Binding-site contacts:
Ligand atom NAS contacts residue ILE76 of chain 1.B at 3.2 Å (h-bond).
Ligand atom CAQ contacts residue PHE77 of chain 1.B at 3.8 Å (hydrophobic).
Ligand atom CAP contacts residue ASN86 of chain 1.B at 4.0 Å.
Ligand atom CAZ contacts residue LEU75 of chain 1.B at 4.0 Å (hydrophobic).
Ligand atom CAT contacts residue PHE77 of chain 1.B at 3.6 Å (hydrophobic).
Ligand atom OAW contacts residue ASN86 of chain 1.B at 2.9 Å (h-bond).
Ligand atom CAI contacts residue LEU75 of chain 1.B at 3.7 Å (hydrophobic).
Ligand atom NAE contacts residue GLU72 of chain 1.B at 2.6 Å (salt-bridge).
Ligand atom OAW contacts residue PHE77 of chain 1.B at 4.2 Å.
Ligand atom CAX contacts residue ASN86 of chain 1.B at 3.1 Å.
Ligand atom N1 contacts residue TRP40 of chain 1.B at 4.1 Å.
Ligand atom CAN contacts residue PHE77 of chain 1.B at 3.7 Å (hydrophobic).
Ligand atom CAO contacts residue PHE77 of chain 1.B at 3.9 Å (hydrophobic).
Ligand atom CAP contacts residue PHE77 of chain 1.B at 3.9 Å (hydrophobic).
Ligand atom CAT contacts residue ILE76 of chain 1.B at 3.5 Å (hydrophobic).
Ligand atom CAH contacts residue LEU75 of chain 1.B at 3.7 Å (hydrophobic).
Ligand atom C6 contacts residue GLU72 of chain 1.B at 3.7 Å.
Ligand atom C6 contacts residue TRP40 of chain 1.B at 4.2 Å (hydrophobic).
Ligand atom CBD contacts residue ILE90 of chain 1.B at 3.6 Å (hydrophobic).
Ligand atom CAM contacts residue LEU75 of chain 1.B at 4.0 Å (hydrophobic).
Ligand atom CAK contacts residue LEU75 of chain 1.B at 3.7 Å (hydrophobic).
Ligand atom CAG contacts residue LEU75 of chain 1.B at 4.1 Å (hydrophobic).
Ligand atom CAV contacts residue LEU75 of chain 1.B at 4.1 Å (hydrophobic).
Ligand atom N1 contacts residue GLU72 of chain 1.B at 4.1 Å.
Ligand atom CAV contacts residue ASN86 of chain 1.B at 4.1 Å.
Ligand atom N3 contacts residue TRP40 of chain 1.B at 3.7 Å.
Ligand atom CAR contacts residue ILE76 of chain 1.B at 4.1 Å (hydrophobic).
Ligand atom NAE contacts residue LEU75 of chain 1.B at 4.2 Å.
Ligand atom C5 contacts residue TRP40 of chain 1.B at 4.1 Å (hydrophobic).
Ligand atom CAO contacts residue ASN86 of chain 1.B at 3.7 Å.
Ligand atom NAA contacts residue LYS58 of chain 1.B at 3.4 Å.
Ligand atom N1 contacts residue ASN73 of chain 1.B at 3.8 Å.
Ligand atom C2 contacts residue TRP40 of chain 1.B at 3.8 Å (hydrophobic).
Ligand atom C4 contacts residue TRP40 of chain 1.B at 3.8 Å (hydrophobic).
Ligand atom CAU contacts residue PHE77 of chain 1.B at 3.6 Å (hydrophobic).
Ligand atom CAL contacts residue LEU75 of chain 1.B at 3.8 Å (hydrophobic).
Ligand atom CBC contacts residue ILE90 of chain 1.B at 3.6 Å (hydrophobic).
Ligand atom C2 contacts residue LYS58 of chain 1.B at 4.1 Å.
Ligand atom OAY contacts residue ASN86 of chain 1.B at 3.9 Å.
Ligand atom CBA contacts residue LEU75 of chain 1.B at 3.9 Å (hydrophobic).

The small molecule below binds the protein below.
Small molecule (SMILES): CCc1nc(N)nc(N)c1C#C[C@@H](C)c1cc2c(c(-c3ccc(CN)cc3)c1)OCO2

Sequence of chain 1.B:
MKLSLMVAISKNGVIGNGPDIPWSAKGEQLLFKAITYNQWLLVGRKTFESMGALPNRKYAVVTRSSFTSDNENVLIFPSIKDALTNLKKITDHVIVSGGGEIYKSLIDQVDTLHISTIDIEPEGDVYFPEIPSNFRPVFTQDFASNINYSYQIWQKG